Sequence of chain 34.G:
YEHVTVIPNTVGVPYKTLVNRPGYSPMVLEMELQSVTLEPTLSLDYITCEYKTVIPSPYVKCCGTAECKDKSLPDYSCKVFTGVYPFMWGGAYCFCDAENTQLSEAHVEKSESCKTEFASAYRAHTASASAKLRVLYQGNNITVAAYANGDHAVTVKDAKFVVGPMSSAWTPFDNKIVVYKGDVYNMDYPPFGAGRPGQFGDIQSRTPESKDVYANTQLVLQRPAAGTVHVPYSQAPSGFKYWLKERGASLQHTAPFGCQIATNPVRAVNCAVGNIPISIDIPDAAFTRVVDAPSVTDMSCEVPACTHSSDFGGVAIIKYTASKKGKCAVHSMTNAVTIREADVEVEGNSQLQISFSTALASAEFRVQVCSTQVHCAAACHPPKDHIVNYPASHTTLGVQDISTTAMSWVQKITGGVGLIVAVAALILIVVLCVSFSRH

Sequence of chain 34.H:
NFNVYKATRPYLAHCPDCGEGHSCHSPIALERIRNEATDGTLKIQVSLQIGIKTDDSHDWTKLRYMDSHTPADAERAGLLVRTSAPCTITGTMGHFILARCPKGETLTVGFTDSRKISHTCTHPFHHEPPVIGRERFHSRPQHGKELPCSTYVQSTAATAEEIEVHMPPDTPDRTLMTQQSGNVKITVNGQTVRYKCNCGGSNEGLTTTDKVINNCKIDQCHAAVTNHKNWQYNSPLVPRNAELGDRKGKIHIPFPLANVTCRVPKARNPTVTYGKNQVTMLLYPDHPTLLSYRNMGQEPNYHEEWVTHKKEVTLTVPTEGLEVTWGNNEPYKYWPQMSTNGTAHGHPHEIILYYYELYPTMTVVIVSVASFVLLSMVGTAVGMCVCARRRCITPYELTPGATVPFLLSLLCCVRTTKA

The small molecule below binds the protein below.
Small molecule (SMILES): CC(=O)N[C@@H]1[C@@H](O)[C@H](O)[C@@H](CO)O[C@H]1O

Binding-site contacts:
Ligand atom C5 contacts residue ASN259 of chain 34.H at 3.6 Å.
Ligand atom C6 contacts residue THR116 of chain 34.G at 3.8 Å.
Ligand atom O6 contacts residue THR116 of chain 34.G at 3.3 Å.
Ligand atom O5 contacts residue THR116 of chain 34.G at 3.9 Å.
Ligand atom O7 contacts residue ASN259 of chain 34.H at 2.9 Å (h-bond).
Ligand atom C4 contacts residue ASN259 of chain 34.H at 4.2 Å.
Ligand atom N2 contacts residue ASN259 of chain 34.H at 2.9 Å (h-bond).
Ligand atom O6 contacts residue LYS115 of chain 34.G at 4.2 Å.
Ligand atom C3 contacts residue ASN259 of chain 34.H at 3.8 Å.
Ligand atom O5 contacts residue ASN259 of chain 34.H at 2.3 Å (h-bond).
Ligand atom C7 contacts residue ASN259 of chain 34.H at 3.1 Å.
Ligand atom C2 contacts residue ASN259 of chain 34.H at 2.4 Å.
Ligand atom O7 contacts residue LYS181 of chain 34.G at 4.2 Å.
Ligand atom C5 contacts residue THR116 of chain 34.G at 4.5 Å.
Ligand atom C6 contacts residue LYS115 of chain 34.G at 4.1 Å.
Ligand atom C8 contacts residue ASN259 of chain 34.H at 4.4 Å.
Ligand atom C1 contacts residue ASN259 of chain 34.H at 1.4 Å.